Sequence of chain 1.B:
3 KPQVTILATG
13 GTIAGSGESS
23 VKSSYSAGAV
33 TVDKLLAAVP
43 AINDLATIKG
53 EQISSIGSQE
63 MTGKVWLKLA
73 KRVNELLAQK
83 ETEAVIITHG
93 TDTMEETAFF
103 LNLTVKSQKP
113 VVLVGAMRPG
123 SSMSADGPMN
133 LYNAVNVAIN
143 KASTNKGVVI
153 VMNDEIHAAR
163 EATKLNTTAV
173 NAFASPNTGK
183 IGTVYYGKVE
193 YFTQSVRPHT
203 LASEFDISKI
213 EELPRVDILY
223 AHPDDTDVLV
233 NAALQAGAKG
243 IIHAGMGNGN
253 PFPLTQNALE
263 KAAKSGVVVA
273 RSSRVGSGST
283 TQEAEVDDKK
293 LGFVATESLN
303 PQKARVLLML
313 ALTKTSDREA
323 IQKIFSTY

Sequence of chain 1.A:
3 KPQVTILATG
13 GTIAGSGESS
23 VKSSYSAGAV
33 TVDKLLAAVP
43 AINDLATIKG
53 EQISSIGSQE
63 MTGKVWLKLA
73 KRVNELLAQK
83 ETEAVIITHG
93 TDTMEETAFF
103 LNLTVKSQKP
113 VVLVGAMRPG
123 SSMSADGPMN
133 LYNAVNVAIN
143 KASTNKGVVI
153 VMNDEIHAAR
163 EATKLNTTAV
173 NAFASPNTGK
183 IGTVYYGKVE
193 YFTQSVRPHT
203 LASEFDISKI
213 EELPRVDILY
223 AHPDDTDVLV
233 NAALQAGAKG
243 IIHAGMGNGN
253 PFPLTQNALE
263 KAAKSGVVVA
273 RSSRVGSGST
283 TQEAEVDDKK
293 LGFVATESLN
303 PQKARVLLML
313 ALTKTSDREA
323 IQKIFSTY

Binding-site contacts:
Ligand atom CA contacts residue ASP94 of chain 1.A at 4.1 Å.
Ligand atom CG contacts residue THR93 of chain 1.A at 4.5 Å.
Ligand atom CG contacts residue ALA118 of chain 1.A at 4.4 Å (hydrophobic).
Ligand atom O contacts residue GLY92 of chain 1.A at 3.5 Å.
Ligand atom CA contacts residue GLN61 of chain 1.A at 3.5 Å.
Ligand atom OXT contacts residue SER60 of chain 1.A at 2.9 Å (h-bond).
Ligand atom OXT contacts residue GLN61 of chain 1.A at 3.6 Å.
Ligand atom C contacts residue GLY59 of chain 1.A at 4.4 Å.
Ligand atom OXT contacts residue GLY92 of chain 1.A at 3.2 Å.
Ligand atom N contacts residue GLU287 of chain 1.B at 2.7 Å (salt-bridge).
Ligand atom OXT contacts residue GLY59 of chain 1.A at 3.6 Å.
Ligand atom N contacts residue GLN61 of chain 1.A at 3.6 Å.
Ligand atom C contacts residue SER60 of chain 1.A at 3.5 Å.
Ligand atom OE2 contacts residue ALA118 of chain 1.A at 3.3 Å (h-bond).
Ligand atom N contacts residue ASP94 of chain 1.A at 3.0 Å (salt-bridge).
Ligand atom N contacts residue ASN252 of chain 1.B at 3.6 Å.
Ligand atom OE1 contacts residue THR93 of chain 1.A at 2.9 Å (h-bond).
Ligand atom OE2 contacts residue GLY92 of chain 1.A at 3.3 Å.
Ligand atom O contacts residue ASP94 of chain 1.A at 3.2 Å (salt-bridge).
Ligand atom OE1 contacts residue ALA118 of chain 1.A at 3.7 Å.
Ligand atom O contacts residue SER60 of chain 1.A at 2.6 Å (h-bond).
Ligand atom OE2 contacts residue HIS91 of chain 1.A at 4.5 Å.
Ligand atom CD contacts residue GLY92 of chain 1.A at 4.1 Å.
Ligand atom OXT contacts residue THR93 of chain 1.A at 4.4 Å.
Ligand atom CD contacts residue THR93 of chain 1.A at 3.2 Å.
Ligand atom CG contacts residue GLY92 of chain 1.A at 4.2 Å.
Ligand atom C contacts residue GLN61 of chain 1.A at 3.4 Å.
Ligand atom OE2 contacts residue THR93 of chain 1.A at 2.6 Å (h-bond).
Ligand atom O contacts residue GLN61 of chain 1.A at 3.7 Å.
Ligand atom CD contacts residue ALA118 of chain 1.A at 3.6 Å (hydrophobic).
Ligand atom C contacts residue ASP94 of chain 1.A at 4.1 Å.
Ligand atom CA contacts residue GLU287 of chain 1.B at 3.5 Å.
Ligand atom C contacts residue THR93 of chain 1.A at 4.1 Å.
Ligand atom O contacts residue THR93 of chain 1.A at 3.4 Å (h-bond).
Ligand atom CB contacts residue GLU287 of chain 1.B at 3.8 Å.
Ligand atom OE1 contacts residue LYS166 of chain 1.A at 4.3 Å.
Ligand atom C contacts residue GLY92 of chain 1.A at 3.6 Å.
Ligand atom OE1 contacts residue ASP94 of chain 1.A at 4.3 Å.

This small molecule binds to this protein.
Small molecule (SMILES): N[C@@H](CCC(=O)O)C(=O)O